Binding-site contacts:
Ligand atom N2 contacts residue ASP538 of chain 1.A at 2.8 Å (salt-bridge).
Ligand atom C1 contacts residue ASN568 of chain 1.A at 1.4 Å.
Ligand atom C7 contacts residue TYR512 of chain 1.A at 4.0 Å (hydrophobic).
Ligand atom C4 contacts residue GLN456 of chain 1.A at 3.8 Å.
Ligand atom O7 contacts residue ASN568 of chain 1.A at 3.7 Å.
Ligand atom N2 contacts residue SER540 of chain 1.A at 3.9 Å.
Ligand atom C2 contacts residue ASN568 of chain 1.A at 2.3 Å.
Ligand atom O2 contacts residue GLN456 of chain 1.A at 4.0 Å.
Ligand atom O7 contacts residue GLN456 of chain 1.A at 3.3 Å.
Ligand atom C7 contacts residue SER540 of chain 1.A at 3.9 Å.
Ligand atom C2 contacts residue LYS454 of chain 1.A at 3.9 Å.
Ligand atom C3 contacts residue ASP538 of chain 1.A at 4.0 Å.
Ligand atom C8 contacts residue SER540 of chain 1.A at 3.9 Å.
Ligand atom O6 contacts residue GLU590 of chain 1.A at 2.8 Å (salt-bridge).
Ligand atom C1 contacts residue ASP538 of chain 1.A at 3.5 Å.
Ligand atom O4 contacts residue LYS454 of chain 1.A at 3.5 Å (salt-bridge).
Ligand atom C2 contacts residue ASP538 of chain 1.A at 3.6 Å.
Ligand atom C2 contacts residue GLN456 of chain 1.A at 3.3 Å.
Ligand atom C5 contacts residue ASN568 of chain 1.A at 3.5 Å.
Ligand atom C7 contacts residue ASN568 of chain 1.A at 3.5 Å.
Ligand atom C6 contacts residue VAL566 of chain 1.A at 3.7 Å (hydrophobic).
Ligand atom C7 contacts residue ASP538 of chain 1.A at 3.7 Å.
Ligand atom O5 contacts residue VAL592 of chain 1.A at 3.6 Å.
Ligand atom C6 contacts residue VAL592 of chain 1.A at 4.0 Å (hydrophobic).
Ligand atom O5 contacts residue ASN568 of chain 1.A at 2.2 Å (h-bond).
Ligand atom C1 contacts residue LYS454 of chain 1.A at 4.0 Å.
Ligand atom C8 contacts residue ASP538 of chain 1.A at 3.8 Å.
Ligand atom C2 contacts residue GLN456 of chain 1.A at 3.7 Å.
Ligand atom O7 contacts residue TYR512 of chain 1.A at 3.1 Å (h-bond).
Ligand atom O6 contacts residue VAL592 of chain 1.A at 3.6 Å.
Ligand atom C7 contacts residue GLN456 of chain 1.A at 4.0 Å.
Ligand atom N2 contacts residue ASN568 of chain 1.A at 2.8 Å (h-bond).
Ligand atom C3 contacts residue GLN456 of chain 1.A at 3.6 Å.
Ligand atom C6 contacts residue GLU590 of chain 1.A at 3.4 Å.
Ligand atom O7 contacts residue LYS454 of chain 1.A at 3.1 Å (salt-bridge).
Ligand atom C3 contacts residue ASN568 of chain 1.A at 3.7 Å.
Ligand atom O3 contacts residue LYS454 of chain 1.A at 3.8 Å.
Ligand atom C3 contacts residue GLN456 of chain 1.A at 3.6 Å.
Ligand atom O3 contacts residue GLN456 of chain 1.A at 2.8 Å (h-bond).
Ligand atom O3 contacts residue GLN456 of chain 1.A at 3.4 Å (h-bond).

The protein below binds the small molecule below.
Small molecule (SMILES): CC(=O)N[C@H]1[C@H](O[C@H]2[C@H](O)[C@@H](NC(C)=O)CO[C@@H]2CO)O[C@H](CO)[C@@H](O[C@@H]2O[C@H](CO)[C@@H](O)[C@H](O)[C@@H]2O)[C@@H]1O

Sequence of chain 1.A:
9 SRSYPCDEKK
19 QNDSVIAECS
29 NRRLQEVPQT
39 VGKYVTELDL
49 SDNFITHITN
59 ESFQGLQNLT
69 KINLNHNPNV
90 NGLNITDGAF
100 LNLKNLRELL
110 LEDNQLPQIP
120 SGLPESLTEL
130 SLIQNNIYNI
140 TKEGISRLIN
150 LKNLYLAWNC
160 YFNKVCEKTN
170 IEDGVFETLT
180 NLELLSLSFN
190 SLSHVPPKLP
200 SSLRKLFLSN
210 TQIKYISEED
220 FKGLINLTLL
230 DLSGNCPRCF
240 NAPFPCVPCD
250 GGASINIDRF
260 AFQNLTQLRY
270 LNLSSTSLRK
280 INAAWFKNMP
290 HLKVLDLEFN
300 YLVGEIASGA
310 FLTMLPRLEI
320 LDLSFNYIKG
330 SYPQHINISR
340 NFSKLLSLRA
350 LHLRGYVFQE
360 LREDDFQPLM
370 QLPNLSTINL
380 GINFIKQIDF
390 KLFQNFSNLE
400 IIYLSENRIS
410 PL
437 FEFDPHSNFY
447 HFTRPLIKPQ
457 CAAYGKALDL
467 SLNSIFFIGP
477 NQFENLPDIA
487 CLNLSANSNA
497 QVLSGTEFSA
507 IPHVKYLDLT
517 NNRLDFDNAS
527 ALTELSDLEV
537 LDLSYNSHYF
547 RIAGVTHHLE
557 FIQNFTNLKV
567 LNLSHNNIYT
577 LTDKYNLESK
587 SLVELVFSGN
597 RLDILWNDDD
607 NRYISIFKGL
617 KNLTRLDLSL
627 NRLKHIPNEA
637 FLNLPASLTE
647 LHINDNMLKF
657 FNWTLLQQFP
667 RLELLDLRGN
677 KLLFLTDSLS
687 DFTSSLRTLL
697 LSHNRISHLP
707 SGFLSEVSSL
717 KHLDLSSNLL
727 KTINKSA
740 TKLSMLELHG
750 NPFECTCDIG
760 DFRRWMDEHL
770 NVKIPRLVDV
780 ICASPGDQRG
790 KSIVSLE